Binding-site contacts:
Ligand atom C14 contacts residue GLU146 of chain 1.E at 4.4 Å.
Ligand atom C13 contacts residue GLU146 of chain 1.E at 3.8 Å.
Ligand atom C2 contacts residue GLU146 of chain 1.E at 4.2 Å.
Ligand atom C3 contacts residue TYR145 of chain 1.E at 3.7 Å (hydrophobic).
Ligand atom C3 contacts residue LYS142 of chain 1.E at 3.6 Å.
Ligand atom C15 contacts residue TYR145 of chain 1.E at 4.2 Å (hydrophobic).
Ligand atom C15 contacts residue GLU146 of chain 1.E at 4.2 Å.
Ligand atom C15 contacts residue LYS149 of chain 1.E at 3.9 Å.
Ligand atom C12 contacts residue GLU146 of chain 1.E at 3.5 Å.
Ligand atom N contacts residue LYS142 of chain 1.E at 4.2 Å.
Ligand atom C2 contacts residue LYS142 of chain 1.E at 3.7 Å.
Ligand atom C16 contacts residue GLU146 of chain 1.E at 4.2 Å.
Ligand atom C14 contacts residue LYS149 of chain 1.E at 4.1 Å.
Ligand atom C1 contacts residue LYS142 of chain 1.E at 3.6 Å.
Ligand atom C10 contacts residue LYS142 of chain 1.E at 4.0 Å.
Ligand atom O1 contacts residue LYS142 of chain 1.E at 3.8 Å.
Ligand atom C4 contacts residue LYS142 of chain 1.E at 4.0 Å.
Ligand atom C11 contacts residue GLU146 of chain 1.E at 3.9 Å.
Ligand atom C16 contacts residue TYR145 of chain 1.E at 4.1 Å (hydrophobic).
Ligand atom C9 contacts residue LYS142 of chain 1.E at 4.4 Å.
Ligand atom C5 contacts residue LYS142 of chain 1.E at 4.3 Å.
Ligand atom C2 contacts residue TYR145 of chain 1.E at 4.1 Å (hydrophobic).
Ligand atom N contacts residue GLU146 of chain 1.E at 4.2 Å.

Sequence of chain 1.E:
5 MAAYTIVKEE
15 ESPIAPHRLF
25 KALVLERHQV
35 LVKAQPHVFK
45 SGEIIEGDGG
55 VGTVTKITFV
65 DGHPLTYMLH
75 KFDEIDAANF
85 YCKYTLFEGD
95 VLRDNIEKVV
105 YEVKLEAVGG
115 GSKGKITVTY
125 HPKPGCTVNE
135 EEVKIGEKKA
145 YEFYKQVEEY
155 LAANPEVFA

This small molecule binds to this protein.
Small molecule (SMILES): O=S(=O)(O)c1cccc2cccc(Nc3ccccc3)c12